Binding-site contacts:
Ligand atom C4 contacts residue TYR186 of chain 1.A at 3.8 Å (hydrophobic).
Ligand atom C9 contacts residue ARG188 of chain 1.A at 3.7 Å.
Ligand atom C5 contacts residue TYR186 of chain 1.A at 3.2 Å (hydrophobic).
Ligand atom N contacts residue TYR186 of chain 1.A at 3.9 Å.
Ligand atom C2 contacts residue TYR186 of chain 1.A at 4.4 Å (hydrophobic).
Ligand atom F1 contacts residue TYR186 of chain 1.A at 3.3 Å.
Ligand atom N2 contacts residue TYR186 of chain 1.A at 3.3 Å (h-bond).
Ligand atom C9 contacts residue TYR186 of chain 1.A at 3.5 Å (hydrophobic).
Ligand atom C3 contacts residue TYR186 of chain 1.A at 3.8 Å (hydrophobic).
Ligand atom F1 contacts residue ARG188 of chain 1.A at 3.1 Å.
Ligand atom F contacts residue TYR186 of chain 1.A at 4.2 Å.
Ligand atom C10 contacts residue TYR186 of chain 1.A at 3.5 Å (hydrophobic).
Ligand atom C7 contacts residue TYR186 of chain 1.A at 4.1 Å (hydrophobic).
Ligand atom N3 contacts residue TYR186 of chain 1.A at 3.6 Å.
Ligand atom C6 contacts residue TYR186 of chain 1.A at 3.9 Å (hydrophobic).
Ligand atom C10 contacts residue ARG188 of chain 1.A at 3.9 Å.
Ligand atom N1 contacts residue TYR186 of chain 1.A at 3.5 Å (h-bond).
Ligand atom C contacts residue TYR186 of chain 1.A at 4.2 Å (hydrophobic).
Ligand atom C8 contacts residue TYR186 of chain 1.A at 3.6 Å (hydrophobic).

A protein and the small-molecule ligand that binds it are described below.
Small molecule (SMILES): Fc1ccc(C2=NNC3=NCCN3C2)cc1F

Sequence of chain 1.A:
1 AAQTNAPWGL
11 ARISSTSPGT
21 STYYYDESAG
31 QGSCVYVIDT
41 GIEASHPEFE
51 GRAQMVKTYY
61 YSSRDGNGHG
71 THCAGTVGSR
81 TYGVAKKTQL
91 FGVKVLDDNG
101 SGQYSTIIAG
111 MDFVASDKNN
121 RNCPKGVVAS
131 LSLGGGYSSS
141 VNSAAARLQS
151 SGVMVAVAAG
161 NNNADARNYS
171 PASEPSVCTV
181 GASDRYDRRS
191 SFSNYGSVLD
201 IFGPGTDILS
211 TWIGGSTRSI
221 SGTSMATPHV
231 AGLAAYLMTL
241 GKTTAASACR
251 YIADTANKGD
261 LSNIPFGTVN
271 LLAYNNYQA